Sequence of chain 1.A:
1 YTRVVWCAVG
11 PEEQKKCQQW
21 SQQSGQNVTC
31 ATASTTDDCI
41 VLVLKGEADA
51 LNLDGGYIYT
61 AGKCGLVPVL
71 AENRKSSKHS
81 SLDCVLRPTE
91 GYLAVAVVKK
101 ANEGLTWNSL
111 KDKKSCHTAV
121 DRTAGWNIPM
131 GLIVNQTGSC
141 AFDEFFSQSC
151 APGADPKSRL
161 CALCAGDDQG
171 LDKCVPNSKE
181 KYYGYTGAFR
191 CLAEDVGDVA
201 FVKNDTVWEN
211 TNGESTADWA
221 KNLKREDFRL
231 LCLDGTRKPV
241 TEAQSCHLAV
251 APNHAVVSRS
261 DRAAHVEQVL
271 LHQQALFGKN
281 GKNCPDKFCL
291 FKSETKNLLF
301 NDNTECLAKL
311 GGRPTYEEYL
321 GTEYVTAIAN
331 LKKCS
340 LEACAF

Binding-site contacts:
Ligand atom C4' contacts residue LEU320 of chain 1.A at 4.1 Å (hydrophobic).
Ligand atom O2' contacts residue VAL250 of chain 1.A at 3.1 Å (h-bond).
Ligand atom O3' contacts residue GLY321 of chain 1.A at 4.1 Å.
Ligand atom C3' contacts residue LEU320 of chain 1.A at 3.8 Å (hydrophobic).
Ligand atom C5' contacts residue GLY321 of chain 1.A at 4.3 Å.
Ligand atom C2' contacts residue VAL250 of chain 1.A at 4.4 Å (hydrophobic).
Ligand atom C5' contacts residue TYR319 of chain 1.A at 3.0 Å (hydrophobic).
Ligand atom C4 contacts residue VAL250 of chain 1.A at 4.0 Å (hydrophobic).
Ligand atom C2 contacts residue VAL250 of chain 1.A at 3.8 Å (hydrophobic).
Ligand atom C5' contacts residue LEU320 of chain 1.A at 4.4 Å (hydrophobic).
Ligand atom C3' contacts residue PRO252 of chain 1.A at 3.7 Å (hydrophobic).
Ligand atom N3 contacts residue VAL250 of chain 1.A at 3.6 Å.
Ligand atom O5' contacts residue GLU318 of chain 1.A at 3.3 Å (salt-bridge).
Ligand atom N6 contacts residue GLU90 of chain 1.A at 4.5 Å.
Ligand atom C2' contacts residue PRO252 of chain 1.A at 4.0 Å (hydrophobic).
Ligand atom O3' contacts residue LEU320 of chain 1.A at 2.6 Å (h-bond).
Ligand atom C8 contacts residue VAL250 of chain 1.A at 4.3 Å (hydrophobic).
Ligand atom O2' contacts residue PRO252 of chain 1.A at 3.6 Å.
Ligand atom O3' contacts residue TYR319 of chain 1.A at 4.1 Å.
Ligand atom C5 contacts residue GLU90 of chain 1.A at 4.0 Å.
Ligand atom C4' contacts residue GLY321 of chain 1.A at 4.4 Å.
Ligand atom C3' contacts residue TYR319 of chain 1.A at 4.0 Å (hydrophobic).
Ligand atom C4' contacts residue TYR319 of chain 1.A at 3.9 Å (hydrophobic).
Ligand atom N9 contacts residue VAL250 of chain 1.A at 4.2 Å.
Ligand atom C2' contacts residue ALA251 of chain 1.A at 4.3 Å (hydrophobic).
Ligand atom O2' contacts residue ALA251 of chain 1.A at 3.9 Å.
Ligand atom C8 contacts residue GLU90 of chain 1.A at 3.6 Å.
Ligand atom N1 contacts residue VAL250 of chain 1.A at 4.3 Å.
Ligand atom N7 contacts residue GLU90 of chain 1.A at 3.1 Å (salt-bridge).
Ligand atom C5' contacts residue GLU318 of chain 1.A at 3.9 Å.
Ligand atom N7 contacts residue VAL250 of chain 1.A at 4.2 Å.
Ligand atom C5 contacts residue VAL250 of chain 1.A at 4.0 Å (hydrophobic).
Ligand atom O3' contacts residue PRO252 of chain 1.A at 3.3 Å.
Ligand atom O5' contacts residue TYR319 of chain 1.A at 3.7 Å.

A protein and the small-molecule ligand that binds it are described below.
Small molecule (SMILES): Nc1ncnc2c1ncn2[C@@H]1O[C@H](CO)[C@@H](O)[C@H]1O